Binding-site contacts:
Ligand atom C20 contacts residue CYS157 of chain 6.D at 1.8 Å (hydrophobic).
Ligand atom O19 contacts residue CYS157 of chain 6.D at 3.2 Å (h-bond).
Ligand atom C21 contacts residue ASP45 of chain 6.C at 3.8 Å.
Ligand atom C21 contacts residue CYS157 of chain 6.D at 2.7 Å (hydrophobic).
Ligand atom N17 contacts residue CYS157 of chain 6.D at 3.7 Å.
Ligand atom O23 contacts residue ASP45 of chain 6.C at 4.1 Å.
Ligand atom O19 contacts residue GLY164 of chain 6.C at 4.0 Å.
Ligand atom C22 contacts residue ASP45 of chain 6.C at 4.4 Å.
Ligand atom C18 contacts residue CYS157 of chain 6.D at 2.7 Å (hydrophobic).
Ligand atom C22 contacts residue CYS157 of chain 6.D at 3.7 Å (hydrophobic).

The protein below binds the small molecule below.
Small molecule (SMILES): CCCCSC(=S)SC(C)(C)C(=O)NCCN1C(=O)CCC1=O

Sequence of chain 6.C:
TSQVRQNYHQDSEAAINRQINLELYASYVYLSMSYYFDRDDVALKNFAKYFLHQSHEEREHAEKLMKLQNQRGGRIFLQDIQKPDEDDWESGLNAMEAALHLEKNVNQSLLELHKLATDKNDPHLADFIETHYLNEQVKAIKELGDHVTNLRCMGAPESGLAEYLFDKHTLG

Sequence of chain 6.D:
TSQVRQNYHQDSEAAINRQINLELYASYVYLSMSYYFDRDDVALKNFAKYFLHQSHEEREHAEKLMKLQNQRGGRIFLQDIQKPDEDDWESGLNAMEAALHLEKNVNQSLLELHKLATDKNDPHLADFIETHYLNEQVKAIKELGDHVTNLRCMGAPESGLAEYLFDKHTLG